Binding-site contacts:
Ligand atom F22 contacts residue VAL318 of chain 1.C at 3.4 Å.
Ligand atom C7 contacts residue TYR324 of chain 1.C at 3.3 Å (hydrophobic).
Ligand atom C19 contacts residue MET491 of chain 1.C at 3.8 Å (hydrophobic).
Ligand atom CL24 contacts residue VAL318 of chain 1.C at 3.5 Å.
Ligand atom C2 contacts residue ALA496 of chain 1.C at 3.9 Å (hydrophobic).
Ligand atom C6 contacts residue ALA496 of chain 1.C at 3.4 Å (hydrophobic).
Ligand atom F22 contacts residue SER322 of chain 1.C at 4.0 Å.
Ligand atom F23 contacts residue LEU328 of chain 1.C at 3.7 Å.
Ligand atom F22 contacts residue TYR324 of chain 1.C at 3.9 Å.
Ligand atom C20 contacts residue TYR354 of chain 1.C at 4.0 Å (hydrophobic).
Ligand atom F21 contacts residue TYR324 of chain 1.C at 3.6 Å.
Ligand atom CL24 contacts residue SER499 of chain 1.C at 3.8 Å.
Ligand atom CL8 contacts residue SER322 of chain 1.C at 4.0 Å.
Ligand atom C19 contacts residue ALA496 of chain 1.C at 3.7 Å (hydrophobic).
Ligand atom O15 contacts residue VAL85 of chain 1.C at 3.8 Å.
Ligand atom C11 contacts residue TYR324 of chain 1.C at 3.8 Å (hydrophobic).
Ligand atom F21 contacts residue VAL85 of chain 1.C at 4.0 Å.
Ligand atom F23 contacts residue VAL85 of chain 1.C at 3.9 Å.
Ligand atom CL24 contacts residue ALA496 of chain 1.C at 3.9 Å.
Ligand atom F22 contacts residue LEU328 of chain 1.C at 3.7 Å.
Ligand atom C20 contacts residue TRP356 of chain 1.C at 3.8 Å (hydrophobic).
Ligand atom C14 contacts residue LEU328 of chain 1.C at 4.0 Å (hydrophobic).
Ligand atom C5 contacts residue VAL318 of chain 1.C at 3.9 Å (hydrophobic).
Ligand atom O16 contacts residue ARG89 of chain 1.C at 3.3 Å (salt-bridge).
Ligand atom C20 contacts residue GLY495 of chain 1.C at 4.0 Å.
Ligand atom C3 contacts residue ALA496 of chain 1.C at 3.9 Å (hydrophobic).
Ligand atom F23 contacts residue MET82 of chain 1.C at 3.9 Å.
Ligand atom C13 contacts residue LEU500 of chain 1.C at 3.8 Å (hydrophobic).
Ligand atom O10 contacts residue LEU500 of chain 1.C at 3.6 Å.
Ligand atom C2 contacts residue VAL318 of chain 1.C at 3.5 Å (hydrophobic).
Ligand atom O15 contacts residue ARG89 of chain 1.C at 3.0 Å (salt-bridge).
Ligand atom F23 contacts residue LEU500 of chain 1.C at 3.7 Å.
Ligand atom C1 contacts residue VAL492 of chain 1.C at 3.6 Å (hydrophobic).
Ligand atom C13 contacts residue ALA496 of chain 1.C at 4.0 Å (hydrophobic).
Ligand atom O10 contacts residue ALA496 of chain 1.C at 3.2 Å.
Ligand atom C19 contacts residue GLY495 of chain 1.C at 3.6 Å.
Ligand atom C12 contacts residue TYR324 of chain 1.C at 3.5 Å (hydrophobic).
Ligand atom F21 contacts residue LEU328 of chain 1.C at 3.5 Å.
Ligand atom O16 contacts residue TYR324 of chain 1.C at 2.5 Å (h-bond).
Ligand atom C12 contacts residue ARG89 of chain 1.C at 3.3 Å.

Sequence of chain 1.C:
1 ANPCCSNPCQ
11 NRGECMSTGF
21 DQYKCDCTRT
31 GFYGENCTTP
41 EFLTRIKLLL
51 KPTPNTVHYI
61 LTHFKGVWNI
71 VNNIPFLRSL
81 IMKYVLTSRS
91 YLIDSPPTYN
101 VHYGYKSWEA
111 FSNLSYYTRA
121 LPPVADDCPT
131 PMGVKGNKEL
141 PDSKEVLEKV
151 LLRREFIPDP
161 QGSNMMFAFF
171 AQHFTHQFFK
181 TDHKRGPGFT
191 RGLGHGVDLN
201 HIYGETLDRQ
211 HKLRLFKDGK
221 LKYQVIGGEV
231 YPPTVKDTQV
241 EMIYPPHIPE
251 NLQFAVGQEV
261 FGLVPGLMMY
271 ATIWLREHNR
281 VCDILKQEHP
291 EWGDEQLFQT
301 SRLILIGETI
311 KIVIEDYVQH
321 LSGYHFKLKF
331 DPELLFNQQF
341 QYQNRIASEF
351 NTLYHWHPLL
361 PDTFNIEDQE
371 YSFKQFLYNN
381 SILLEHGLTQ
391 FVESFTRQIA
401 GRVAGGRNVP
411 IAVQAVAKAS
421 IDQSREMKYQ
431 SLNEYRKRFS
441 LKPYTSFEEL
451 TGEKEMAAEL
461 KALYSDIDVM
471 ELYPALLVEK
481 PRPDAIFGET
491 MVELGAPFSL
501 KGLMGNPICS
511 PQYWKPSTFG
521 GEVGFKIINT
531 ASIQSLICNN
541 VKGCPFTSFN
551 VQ

The protein below binds the small molecule below.
Small molecule (SMILES): CC(C)COc1c(Cl)cc2c(c1Cl)O[C@@H](C(F)(F)F)C(C(=O)O)=C2